Sequence of chain 1.C:
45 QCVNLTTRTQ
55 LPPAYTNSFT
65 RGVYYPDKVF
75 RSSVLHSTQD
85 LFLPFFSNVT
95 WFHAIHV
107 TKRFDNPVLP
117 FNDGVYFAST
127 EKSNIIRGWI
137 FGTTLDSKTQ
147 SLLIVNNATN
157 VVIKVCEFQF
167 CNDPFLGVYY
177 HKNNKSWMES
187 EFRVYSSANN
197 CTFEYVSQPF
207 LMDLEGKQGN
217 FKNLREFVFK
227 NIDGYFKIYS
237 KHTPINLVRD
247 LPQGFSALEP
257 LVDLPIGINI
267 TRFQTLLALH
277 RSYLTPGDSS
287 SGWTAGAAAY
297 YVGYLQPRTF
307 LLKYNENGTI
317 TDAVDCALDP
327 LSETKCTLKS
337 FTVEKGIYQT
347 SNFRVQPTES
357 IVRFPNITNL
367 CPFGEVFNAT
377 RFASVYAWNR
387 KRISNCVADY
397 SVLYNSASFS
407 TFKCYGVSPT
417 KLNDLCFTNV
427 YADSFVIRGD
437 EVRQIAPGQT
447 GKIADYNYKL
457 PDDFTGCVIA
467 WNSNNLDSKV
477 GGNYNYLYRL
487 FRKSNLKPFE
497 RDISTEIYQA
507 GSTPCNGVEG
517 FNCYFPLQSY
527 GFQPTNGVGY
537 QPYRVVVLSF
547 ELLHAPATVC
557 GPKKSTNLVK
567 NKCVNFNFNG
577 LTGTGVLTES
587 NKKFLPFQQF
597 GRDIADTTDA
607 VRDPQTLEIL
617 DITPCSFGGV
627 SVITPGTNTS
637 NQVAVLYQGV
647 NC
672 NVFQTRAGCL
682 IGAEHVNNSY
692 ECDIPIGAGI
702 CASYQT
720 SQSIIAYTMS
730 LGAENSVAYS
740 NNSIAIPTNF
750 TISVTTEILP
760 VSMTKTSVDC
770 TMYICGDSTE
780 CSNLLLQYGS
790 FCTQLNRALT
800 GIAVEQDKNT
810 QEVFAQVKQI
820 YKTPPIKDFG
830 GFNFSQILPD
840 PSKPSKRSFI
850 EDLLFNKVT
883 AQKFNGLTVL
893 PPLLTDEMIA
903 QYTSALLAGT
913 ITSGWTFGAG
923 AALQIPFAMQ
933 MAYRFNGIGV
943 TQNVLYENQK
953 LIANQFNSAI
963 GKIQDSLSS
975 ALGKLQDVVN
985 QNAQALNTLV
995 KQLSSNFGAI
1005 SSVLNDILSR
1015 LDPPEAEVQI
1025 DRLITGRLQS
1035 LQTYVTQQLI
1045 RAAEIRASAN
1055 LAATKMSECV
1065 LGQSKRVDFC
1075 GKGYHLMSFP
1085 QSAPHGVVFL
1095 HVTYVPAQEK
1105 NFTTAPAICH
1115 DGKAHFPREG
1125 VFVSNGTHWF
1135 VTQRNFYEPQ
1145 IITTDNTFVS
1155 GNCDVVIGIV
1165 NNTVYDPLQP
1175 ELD

Binding-site contacts:
Ligand atom C2 contacts residue ASN634 of chain 1.C at 2.5 Å.
Ligand atom C5 contacts residue ASN634 of chain 1.C at 3.6 Å.
Ligand atom O5 contacts residue ASN634 of chain 1.C at 2.3 Å (h-bond).
Ligand atom C8 contacts residue ASN634 of chain 1.C at 3.8 Å.
Ligand atom C3 contacts residue ASN634 of chain 1.C at 3.8 Å.
Ligand atom C1 contacts residue ASN634 of chain 1.C at 1.4 Å.
Ligand atom O7 contacts residue ASN634 of chain 1.C at 3.3 Å (h-bond).
Ligand atom C4 contacts residue ASN634 of chain 1.C at 4.2 Å.
Ligand atom N2 contacts residue ASN634 of chain 1.C at 2.9 Å (h-bond).
Ligand atom C7 contacts residue ASN634 of chain 1.C at 3.2 Å.

This small molecule binds to this protein.
Small molecule (SMILES): CC(=O)N[C@@H]1[C@@H](O)[C@H](O)[C@@H](CO)O[C@H]1O